The protein below binds the small molecule below.
Small molecule (SMILES): CC(=O)N[C@@H]1[C@@H](O)[C@H](O)[C@@H](CO)O[C@H]1O

Binding-site contacts:
Ligand atom O7 contacts residue ASN654 of chain 1.B at 4.3 Å.
Ligand atom C5 contacts residue ASN654 of chain 1.B at 3.2 Å.
Ligand atom C4 contacts residue ASN654 of chain 1.B at 3.7 Å.
Ligand atom N2 contacts residue ASN654 of chain 1.B at 3.7 Å.
Ligand atom O3 contacts residue ASN654 of chain 1.B at 2.8 Å (h-bond).
Ligand atom O5 contacts residue ASN654 of chain 1.B at 2.5 Å (h-bond).
Ligand atom C7 contacts residue TYR652 of chain 1.B at 4.4 Å (hydrophobic).
Ligand atom C6 contacts residue ASN654 of chain 1.B at 3.1 Å.
Ligand atom C2 contacts residue ASN654 of chain 1.B at 2.5 Å.
Ligand atom C3 contacts residue ASN654 of chain 1.B at 3.1 Å.
Ligand atom C7 contacts residue ASN654 of chain 1.B at 4.4 Å.
Ligand atom C1 contacts residue ASN654 of chain 1.B at 1.4 Å.
Ligand atom O6 contacts residue ASN654 of chain 1.B at 4.4 Å.
Ligand atom O7 contacts residue TYR652 of chain 1.B at 3.2 Å (h-bond).

Sequence of chain 1.B:
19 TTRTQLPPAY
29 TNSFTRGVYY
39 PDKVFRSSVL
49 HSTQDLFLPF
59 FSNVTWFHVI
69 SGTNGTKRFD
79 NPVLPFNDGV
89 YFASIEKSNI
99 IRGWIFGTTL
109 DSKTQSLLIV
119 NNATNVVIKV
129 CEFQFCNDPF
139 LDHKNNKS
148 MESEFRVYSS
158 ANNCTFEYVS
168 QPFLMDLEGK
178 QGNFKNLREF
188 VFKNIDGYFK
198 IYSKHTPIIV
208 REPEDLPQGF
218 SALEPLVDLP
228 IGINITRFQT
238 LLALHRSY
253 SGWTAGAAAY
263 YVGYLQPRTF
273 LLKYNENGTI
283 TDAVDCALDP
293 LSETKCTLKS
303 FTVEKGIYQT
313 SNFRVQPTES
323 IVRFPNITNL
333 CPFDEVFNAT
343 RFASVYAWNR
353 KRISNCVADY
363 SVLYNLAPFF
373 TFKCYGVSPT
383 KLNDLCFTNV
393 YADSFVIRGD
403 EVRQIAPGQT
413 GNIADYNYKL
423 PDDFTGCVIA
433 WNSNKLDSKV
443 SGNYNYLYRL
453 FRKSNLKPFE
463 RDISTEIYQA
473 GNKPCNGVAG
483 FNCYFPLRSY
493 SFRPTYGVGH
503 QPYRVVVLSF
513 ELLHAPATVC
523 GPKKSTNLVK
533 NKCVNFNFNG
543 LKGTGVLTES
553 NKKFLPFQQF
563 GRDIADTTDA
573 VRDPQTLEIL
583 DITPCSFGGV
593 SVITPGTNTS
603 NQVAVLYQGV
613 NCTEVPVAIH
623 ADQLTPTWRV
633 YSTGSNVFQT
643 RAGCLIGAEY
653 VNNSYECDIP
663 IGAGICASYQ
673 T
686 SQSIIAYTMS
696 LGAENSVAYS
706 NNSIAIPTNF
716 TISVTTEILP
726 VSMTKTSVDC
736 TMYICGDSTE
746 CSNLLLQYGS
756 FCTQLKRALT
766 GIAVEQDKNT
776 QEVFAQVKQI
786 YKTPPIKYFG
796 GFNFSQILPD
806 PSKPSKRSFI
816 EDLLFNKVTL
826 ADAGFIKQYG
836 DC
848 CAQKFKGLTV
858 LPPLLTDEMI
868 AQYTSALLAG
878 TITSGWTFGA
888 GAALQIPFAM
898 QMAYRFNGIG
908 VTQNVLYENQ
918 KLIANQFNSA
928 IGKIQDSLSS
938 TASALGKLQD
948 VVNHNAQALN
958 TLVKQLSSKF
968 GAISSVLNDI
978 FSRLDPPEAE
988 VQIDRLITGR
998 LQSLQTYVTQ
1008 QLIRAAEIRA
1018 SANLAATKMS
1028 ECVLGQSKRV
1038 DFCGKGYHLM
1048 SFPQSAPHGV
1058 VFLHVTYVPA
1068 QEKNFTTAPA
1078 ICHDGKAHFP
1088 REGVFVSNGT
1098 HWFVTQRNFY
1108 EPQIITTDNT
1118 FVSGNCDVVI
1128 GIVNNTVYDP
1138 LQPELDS